Sequence of chain 1.A:
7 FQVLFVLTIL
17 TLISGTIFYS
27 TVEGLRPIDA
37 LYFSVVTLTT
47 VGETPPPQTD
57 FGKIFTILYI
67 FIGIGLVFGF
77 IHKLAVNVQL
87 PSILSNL

Binding-site contacts:
Ligand atom CA contacts residue LEU37 of chain 1.A at 4.3 Å (hydrophobic).
Ligand atom O contacts residue ILE34 of chain 1.A at 4.5 Å.
Ligand atom N contacts residue ILE34 of chain 1.A at 4.4 Å.
Ligand atom OXT contacts residue PRO33 of chain 1.A at 4.5 Å.

The protein below binds the small molecule below.
Small molecule (SMILES): NCC(=O)O